Binding-site contacts:
Ligand atom C7 contacts residue SER194 of chain 1.C at 4.0 Å.
Ligand atom C7 contacts residue ALA195 of chain 1.C at 4.5 Å (hydrophobic).
Ligand atom C3 contacts residue ASN192 of chain 1.C at 3.8 Å.
Ligand atom O5 contacts residue ASN192 of chain 1.C at 2.4 Å (h-bond).
Ligand atom C2 contacts residue SER194 of chain 1.C at 4.3 Å.
Ligand atom O7 contacts residue SER194 of chain 1.C at 3.2 Å (h-bond).
Ligand atom O7 contacts residue ASN192 of chain 1.C at 4.4 Å.
Ligand atom C4 contacts residue ASN192 of chain 1.C at 4.3 Å.
Ligand atom C8 contacts residue ALA195 of chain 1.C at 4.1 Å (hydrophobic).
Ligand atom C5 contacts residue ASN192 of chain 1.C at 3.7 Å.
Ligand atom C1 contacts residue VAL216 of chain 1.C at 3.9 Å (hydrophobic).
Ligand atom O6 contacts residue ASN192 of chain 1.C at 4.3 Å.
Ligand atom C2 contacts residue ASN192 of chain 1.C at 2.5 Å.
Ligand atom N2 contacts residue VAL216 of chain 1.C at 4.0 Å.
Ligand atom N2 contacts residue ASN192 of chain 1.C at 2.9 Å (h-bond).
Ligand atom C7 contacts residue ASN192 of chain 1.C at 3.9 Å.
Ligand atom C1 contacts residue ASN192 of chain 1.C at 1.4 Å.
Ligand atom C8 contacts residue SER194 of chain 1.C at 4.0 Å.
Ligand atom O7 contacts residue ALA195 of chain 1.C at 4.5 Å.

Sequence of chain 1.C:
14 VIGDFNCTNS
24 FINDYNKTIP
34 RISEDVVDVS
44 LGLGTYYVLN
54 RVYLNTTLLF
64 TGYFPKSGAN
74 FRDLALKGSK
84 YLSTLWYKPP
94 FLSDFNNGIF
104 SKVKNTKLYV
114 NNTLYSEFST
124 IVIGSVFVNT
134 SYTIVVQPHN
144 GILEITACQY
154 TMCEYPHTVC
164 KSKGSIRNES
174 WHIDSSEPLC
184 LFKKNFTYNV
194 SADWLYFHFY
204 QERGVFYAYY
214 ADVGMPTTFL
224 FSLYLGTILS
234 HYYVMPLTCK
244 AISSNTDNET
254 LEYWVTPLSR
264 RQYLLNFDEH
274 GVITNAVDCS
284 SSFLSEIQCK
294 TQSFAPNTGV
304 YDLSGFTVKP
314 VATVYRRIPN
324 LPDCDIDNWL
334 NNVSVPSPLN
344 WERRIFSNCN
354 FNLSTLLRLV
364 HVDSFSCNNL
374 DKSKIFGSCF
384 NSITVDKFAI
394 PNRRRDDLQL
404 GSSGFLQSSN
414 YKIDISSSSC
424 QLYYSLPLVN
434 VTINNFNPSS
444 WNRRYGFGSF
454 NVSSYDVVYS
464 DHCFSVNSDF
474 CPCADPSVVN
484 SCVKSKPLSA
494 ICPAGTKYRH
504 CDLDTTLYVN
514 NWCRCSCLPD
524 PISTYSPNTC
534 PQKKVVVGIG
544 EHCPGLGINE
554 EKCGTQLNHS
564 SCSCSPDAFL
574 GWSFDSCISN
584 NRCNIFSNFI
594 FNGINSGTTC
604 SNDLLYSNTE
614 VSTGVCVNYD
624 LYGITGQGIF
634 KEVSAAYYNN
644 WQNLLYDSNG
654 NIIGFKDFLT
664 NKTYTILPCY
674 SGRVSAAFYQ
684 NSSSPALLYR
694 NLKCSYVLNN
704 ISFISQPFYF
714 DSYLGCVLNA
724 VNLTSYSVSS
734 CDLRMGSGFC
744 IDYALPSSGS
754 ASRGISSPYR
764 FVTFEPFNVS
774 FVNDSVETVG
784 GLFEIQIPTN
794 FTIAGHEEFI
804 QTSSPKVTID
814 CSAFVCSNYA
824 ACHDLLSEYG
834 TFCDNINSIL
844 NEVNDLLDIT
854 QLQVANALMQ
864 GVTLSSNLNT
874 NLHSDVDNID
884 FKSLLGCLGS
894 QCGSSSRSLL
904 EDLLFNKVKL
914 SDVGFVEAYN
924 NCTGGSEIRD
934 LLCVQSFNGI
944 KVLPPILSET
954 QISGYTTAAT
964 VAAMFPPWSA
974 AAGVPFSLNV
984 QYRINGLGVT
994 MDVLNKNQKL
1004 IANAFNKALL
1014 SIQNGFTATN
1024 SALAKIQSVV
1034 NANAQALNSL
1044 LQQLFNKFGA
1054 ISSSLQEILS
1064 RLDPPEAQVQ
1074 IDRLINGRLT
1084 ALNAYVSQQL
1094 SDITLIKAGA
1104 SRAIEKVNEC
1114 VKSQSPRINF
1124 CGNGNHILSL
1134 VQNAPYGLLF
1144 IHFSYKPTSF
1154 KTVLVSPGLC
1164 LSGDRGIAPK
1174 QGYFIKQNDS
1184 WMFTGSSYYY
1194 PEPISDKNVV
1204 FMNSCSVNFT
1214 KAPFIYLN

A protein and the small-molecule ligand that binds it are described below.
Small molecule (SMILES): CC(=O)N[C@@H]1[C@@H](O)[C@H](O)[C@@H](CO)O[C@H]1O